The small molecule below binds the protein below.
Small molecule (SMILES): CC(=O)N[C@@H]1[C@@H](O)[C@H](O)[C@@H](CO)O[C@H]1O

Sequence of chain 1.A:
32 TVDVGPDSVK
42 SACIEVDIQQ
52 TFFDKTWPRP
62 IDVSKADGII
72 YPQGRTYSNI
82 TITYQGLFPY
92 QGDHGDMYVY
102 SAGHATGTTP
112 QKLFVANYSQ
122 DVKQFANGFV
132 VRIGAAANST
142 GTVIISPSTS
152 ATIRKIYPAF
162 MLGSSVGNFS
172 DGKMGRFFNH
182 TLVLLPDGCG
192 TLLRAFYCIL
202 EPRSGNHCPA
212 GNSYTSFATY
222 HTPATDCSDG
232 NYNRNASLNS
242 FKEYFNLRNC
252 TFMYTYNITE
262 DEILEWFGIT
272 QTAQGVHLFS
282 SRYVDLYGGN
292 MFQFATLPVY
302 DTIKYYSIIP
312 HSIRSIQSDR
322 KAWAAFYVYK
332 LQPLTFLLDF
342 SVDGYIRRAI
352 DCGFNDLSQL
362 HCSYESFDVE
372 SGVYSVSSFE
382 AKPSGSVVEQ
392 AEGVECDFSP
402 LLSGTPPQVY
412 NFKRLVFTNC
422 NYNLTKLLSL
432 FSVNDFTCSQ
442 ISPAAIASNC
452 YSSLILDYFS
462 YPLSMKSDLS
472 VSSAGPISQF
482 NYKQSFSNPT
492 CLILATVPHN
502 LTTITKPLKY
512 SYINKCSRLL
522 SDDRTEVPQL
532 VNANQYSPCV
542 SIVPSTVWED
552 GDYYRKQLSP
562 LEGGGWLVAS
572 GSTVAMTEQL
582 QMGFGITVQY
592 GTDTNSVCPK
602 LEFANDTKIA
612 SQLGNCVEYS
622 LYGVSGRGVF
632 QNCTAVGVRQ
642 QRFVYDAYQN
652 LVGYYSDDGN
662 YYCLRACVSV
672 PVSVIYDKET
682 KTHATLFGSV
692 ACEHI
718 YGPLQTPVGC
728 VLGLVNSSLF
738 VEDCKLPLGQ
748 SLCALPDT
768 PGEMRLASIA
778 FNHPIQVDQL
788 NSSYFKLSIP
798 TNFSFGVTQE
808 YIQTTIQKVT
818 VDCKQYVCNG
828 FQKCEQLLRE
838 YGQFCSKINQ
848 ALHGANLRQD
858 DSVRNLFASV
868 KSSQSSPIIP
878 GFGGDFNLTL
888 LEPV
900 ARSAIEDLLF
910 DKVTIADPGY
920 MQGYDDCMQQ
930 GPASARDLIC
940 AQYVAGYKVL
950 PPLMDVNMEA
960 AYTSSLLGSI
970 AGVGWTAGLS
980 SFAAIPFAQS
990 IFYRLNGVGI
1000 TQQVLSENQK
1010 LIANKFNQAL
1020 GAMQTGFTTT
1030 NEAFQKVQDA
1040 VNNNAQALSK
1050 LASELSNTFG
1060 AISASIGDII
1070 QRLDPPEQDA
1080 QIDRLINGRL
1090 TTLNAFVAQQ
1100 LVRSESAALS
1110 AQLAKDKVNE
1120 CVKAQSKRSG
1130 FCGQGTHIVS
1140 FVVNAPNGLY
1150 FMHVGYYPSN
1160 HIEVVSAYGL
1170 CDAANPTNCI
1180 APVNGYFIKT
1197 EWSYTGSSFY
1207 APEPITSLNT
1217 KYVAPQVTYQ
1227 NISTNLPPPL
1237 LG

Binding-site contacts:
Ligand atom C3 contacts residue ASN788 of chain 1.A at 3.8 Å.
Ligand atom O5 contacts residue ASN788 of chain 1.A at 2.4 Å (h-bond).
Ligand atom O7 contacts residue ASN788 of chain 1.A at 3.1 Å (h-bond).
Ligand atom N2 contacts residue ASN788 of chain 1.A at 2.9 Å (h-bond).
Ligand atom C1 contacts residue ASN788 of chain 1.A at 1.4 Å.
Ligand atom C4 contacts residue ASN788 of chain 1.A at 4.3 Å.
Ligand atom C5 contacts residue ASN788 of chain 1.A at 3.7 Å.
Ligand atom C7 contacts residue ASN788 of chain 1.A at 3.4 Å.
Ligand atom O7 contacts residue SER789 of chain 1.A at 4.3 Å.
Ligand atom C2 contacts residue ASN788 of chain 1.A at 2.5 Å.
Ligand atom C8 contacts residue ASN788 of chain 1.A at 3.3 Å.